A protein and the small-molecule ligand that binds it are described below.
Small molecule (SMILES): CC(=O)N[C@H]1[C@H](O[C@H]2[C@H](O)[C@@H](NC(C)=O)CO[C@@H]2CO)O[C@H](CO)[C@@H](O[C@@H]2O[C@H](CO)[C@@H](O)[C@H](O)[C@@H]2O)[C@@H]1O

Sequence of chain 1.B:
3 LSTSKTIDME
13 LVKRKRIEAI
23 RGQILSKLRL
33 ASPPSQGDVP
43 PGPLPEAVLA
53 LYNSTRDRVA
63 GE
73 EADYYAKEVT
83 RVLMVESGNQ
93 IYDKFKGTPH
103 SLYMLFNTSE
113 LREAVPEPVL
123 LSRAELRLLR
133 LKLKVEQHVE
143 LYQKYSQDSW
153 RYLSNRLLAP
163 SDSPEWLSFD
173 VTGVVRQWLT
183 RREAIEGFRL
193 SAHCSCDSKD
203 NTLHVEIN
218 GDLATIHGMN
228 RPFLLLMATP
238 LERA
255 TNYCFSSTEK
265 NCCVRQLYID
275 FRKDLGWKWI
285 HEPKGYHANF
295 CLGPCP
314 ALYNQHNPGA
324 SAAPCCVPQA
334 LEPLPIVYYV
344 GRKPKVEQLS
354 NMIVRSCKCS

Binding-site contacts:
Ligand atom C5 contacts residue ASN55 of chain 1.B at 3.7 Å.
Ligand atom O5 contacts residue ARG58 of chain 1.B at 3.1 Å (salt-bridge).
Ligand atom N2 contacts residue ASN55 of chain 1.B at 3.0 Å (h-bond).
Ligand atom C1 contacts residue ARG58 of chain 1.B at 4.0 Å.
Ligand atom C3 contacts residue ASN55 of chain 1.B at 3.8 Å.
Ligand atom C1 contacts residue ASN55 of chain 1.B at 1.4 Å.
Ligand atom C2 contacts residue ASN55 of chain 1.B at 2.5 Å.
Ligand atom O5 contacts residue ASN55 of chain 1.B at 2.4 Å (h-bond).
Ligand atom C7 contacts residue ASN55 of chain 1.B at 4.3 Å.
Ligand atom C4 contacts residue ASN55 of chain 1.B at 4.2 Å.
Ligand atom C5 contacts residue ARG58 of chain 1.B at 3.8 Å.
Ligand atom C6 contacts residue ARG58 of chain 1.B at 3.9 Å.